Sequence of chain 1.A:
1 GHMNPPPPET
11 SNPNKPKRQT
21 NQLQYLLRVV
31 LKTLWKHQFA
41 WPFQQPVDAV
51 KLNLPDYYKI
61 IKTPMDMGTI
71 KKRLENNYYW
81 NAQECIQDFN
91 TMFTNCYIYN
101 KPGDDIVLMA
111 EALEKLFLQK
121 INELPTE

The small molecule below binds the protein below.
Small molecule (SMILES): Cc1cc(S(=O)(=O)Nc2ccc3c(c2)CN(C)C(=O)N3)ccc1F

Binding-site contacts:
Ligand atom O3 contacts residue ILE106 of chain 1.A at 3.7 Å.
Ligand atom C6 contacts residue ILE106 of chain 1.A at 3.8 Å (hydrophobic).
Ligand atom C10 contacts residue LEU54 of chain 1.A at 3.9 Å (hydrophobic).
Ligand atom C7 contacts residue LEU54 of chain 1.A at 3.8 Å (hydrophobic).
Ligand atom O2 contacts residue LEU52 of chain 1.A at 3.8 Å.
Ligand atom N2 contacts residue TYR99 of chain 1.A at 4.0 Å.
Ligand atom C10 contacts residue ASN100 of chain 1.A at 3.8 Å.
Ligand atom F1 contacts residue GOL1 of chain 1.E at 3.5 Å.
Ligand atom C12 contacts residue LEU52 of chain 1.A at 3.8 Å (hydrophobic).
Ligand atom C9 contacts residue LEU54 of chain 1.A at 3.8 Å (hydrophobic).
Ligand atom C14 contacts residue ILE106 of chain 1.A at 4.1 Å (hydrophobic).
Ligand atom C9 contacts residue ASN100 of chain 1.A at 3.7 Å.
Ligand atom O3 contacts residue TYR57 of chain 1.A at 4.1 Å.
Ligand atom O3 contacts residue ASN100 of chain 1.A at 2.8 Å (h-bond).
Ligand atom C16 contacts residue ILE106 of chain 1.A at 3.7 Å (hydrophobic).
Ligand atom C5 contacts residue TRP41 of chain 1.A at 3.7 Å (hydrophobic).
Ligand atom C10 contacts residue ILE106 of chain 1.A at 3.8 Å (hydrophobic).
Ligand atom C16 contacts residue ASP105 of chain 1.A at 3.8 Å.
Ligand atom N2 contacts residue ILE106 of chain 1.A at 3.8 Å.
Ligand atom C13 contacts residue ILE106 of chain 1.A at 3.7 Å (hydrophobic).
Ligand atom C5 contacts residue ILE106 of chain 1.A at 3.7 Å (hydrophobic).
Ligand atom C14 contacts residue VAL47 of chain 1.A at 4.1 Å (hydrophobic).
Ligand atom C11 contacts residue ILE106 of chain 1.A at 3.8 Å (hydrophobic).
Ligand atom C15 contacts residue VAL47 of chain 1.A at 3.7 Å (hydrophobic).
Ligand atom O3 contacts residue CYS96 of chain 1.A at 4.0 Å.
Ligand atom C16 contacts residue MET109 of chain 1.A at 3.5 Å (hydrophobic).
Ligand atom C9 contacts residue ILE106 of chain 1.A at 3.8 Å (hydrophobic).
Ligand atom C15 contacts residue PRO42 of chain 1.A at 3.9 Å (hydrophobic).
Ligand atom C15 contacts residue PHE43 of chain 1.A at 3.8 Å (hydrophobic).
Ligand atom C11 contacts residue LEU54 of chain 1.A at 4.0 Å (hydrophobic).
Ligand atom O1 contacts residue TRP41 of chain 1.A at 3.4 Å.
Ligand atom F1 contacts residue ASP105 of chain 1.A at 3.3 Å.
Ligand atom C12 contacts residue ILE106 of chain 1.A at 4.1 Å (hydrophobic).
Ligand atom N1 contacts residue LEU52 of chain 1.A at 4.0 Å.
Ligand atom N2 contacts residue ASN100 of chain 1.A at 3.0 Å (h-bond).
Ligand atom C8 contacts residue LEU54 of chain 1.A at 3.7 Å (hydrophobic).
Ligand atom C14 contacts residue PRO42 of chain 1.A at 4.0 Å (hydrophobic).
Ligand atom N3 contacts residue VAL47 of chain 1.A at 4.0 Å.
Ligand atom C13 contacts residue ASN100 of chain 1.A at 3.5 Å.
Ligand atom C12 contacts residue LEU54 of chain 1.A at 3.9 Å (hydrophobic).